Sequence of chain 3.C:
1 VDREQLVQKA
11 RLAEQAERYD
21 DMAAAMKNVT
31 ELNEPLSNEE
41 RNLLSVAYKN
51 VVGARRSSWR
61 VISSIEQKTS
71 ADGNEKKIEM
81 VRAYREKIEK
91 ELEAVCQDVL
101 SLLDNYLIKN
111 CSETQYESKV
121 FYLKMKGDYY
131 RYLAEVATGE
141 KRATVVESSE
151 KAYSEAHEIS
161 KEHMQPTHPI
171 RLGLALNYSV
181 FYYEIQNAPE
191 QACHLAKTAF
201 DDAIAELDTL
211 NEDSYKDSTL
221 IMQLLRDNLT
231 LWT

Binding-site contacts:
Ligand atom O1P contacts residue ARG56 of chain 3.C at 2.8 Å (salt-bridge).
Ligand atom CD2 contacts residue LYS124 of chain 3.C at 4.0 Å.
Ligand atom O contacts residue VAL180 of chain 3.C at 3.6 Å.
Ligand atom C contacts residue ASN228 of chain 3.C at 3.6 Å.
Ligand atom O contacts residue LEU176 of chain 3.C at 3.6 Å.
Ligand atom O3P contacts residue LYS49 of chain 3.C at 3.1 Å (salt-bridge).
Ligand atom P contacts residue ARG56 of chain 3.C at 3.7 Å.
Ligand atom P contacts residue TYR132 of chain 3.C at 3.8 Å.
Ligand atom CA contacts residue ASN177 of chain 3.C at 3.8 Å.
Ligand atom CB contacts residue ASN228 of chain 3.C at 3.5 Å.
Ligand atom O contacts residue ASN228 of chain 3.C at 2.8 Å (h-bond).
Ligand atom O3P contacts residue TYR132 of chain 3.C at 3.8 Å.
Ligand atom O1P contacts residue ARG131 of chain 3.C at 2.8 Å (salt-bridge).
Ligand atom O2P contacts residue ARG131 of chain 3.C at 2.9 Å (salt-bridge).
Ligand atom O2P contacts residue LYS49 of chain 3.C at 3.9 Å.
Ligand atom O1P contacts residue TYR132 of chain 3.C at 4.0 Å.
Ligand atom C contacts residue ASN177 of chain 3.C at 3.6 Å.
Ligand atom O2P contacts residue ASN177 of chain 3.C at 3.7 Å.
Ligand atom CA contacts residue LEU176 of chain 3.C at 3.7 Å (hydrophobic).
Ligand atom N contacts residue ASN177 of chain 3.C at 2.8 Å (h-bond).
Ligand atom CG2 contacts residue LEU224 of chain 3.C at 3.9 Å (hydrophobic).
Ligand atom O contacts residue LYS49 of chain 3.C at 3.0 Å (salt-bridge).
Ligand atom N contacts residue ASN228 of chain 3.C at 2.9 Å (h-bond).
Ligand atom O contacts residue LYS49 of chain 3.C at 4.0 Å.
Ligand atom CB contacts residue ASN177 of chain 3.C at 3.6 Å.
Ligand atom P contacts residue LYS49 of chain 3.C at 4.0 Å.
Ligand atom O3P contacts residue ARG56 of chain 3.C at 2.9 Å (salt-bridge).
Ligand atom P contacts residue ARG131 of chain 3.C at 3.6 Å.
Ligand atom O2P contacts residue TYR132 of chain 3.C at 2.6 Å (h-bond).
Ligand atom CA contacts residue ASN177 of chain 3.C at 3.5 Å.
Ligand atom C contacts residue ASN228 of chain 3.C at 3.8 Å.
Ligand atom CB contacts residue ASN177 of chain 3.C at 3.3 Å.
Ligand atom CD1 contacts residue ILE221 of chain 3.C at 3.7 Å (hydrophobic).
Ligand atom CA contacts residue ASN228 of chain 3.C at 3.9 Å.
Ligand atom C contacts residue LEU176 of chain 3.C at 3.7 Å (hydrophobic).
Ligand atom CA contacts residue ASN228 of chain 3.C at 3.3 Å.
Ligand atom CG contacts residue LEU224 of chain 3.C at 4.0 Å (hydrophobic).
Ligand atom CD contacts residue LEU224 of chain 3.C at 3.6 Å (hydrophobic).
Ligand atom N contacts residue LEU176 of chain 3.C at 3.4 Å.
Ligand atom CB contacts residue TRP232 of chain 3.C at 3.4 Å (hydrophobic).

A protein and the small-molecule ligand that binds it are described below.
Small molecule (SMILES): CC[C@H](C)[C@H](NC(=O)[C@H](C)NC(=O)[C@H](C)N)C(=O)N[C@@H](COP(=O)(O)O)C(=O)N[C@@H](CC(C)C)C(=O)N1CCC[C@H]1C(=O)O